Sequence of chain 1.B:
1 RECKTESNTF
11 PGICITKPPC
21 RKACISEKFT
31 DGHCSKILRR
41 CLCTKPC

Binding-site contacts:
Ligand atom O1 contacts residue ARG40 of chain 1.J at 3.1 Å (salt-bridge).
Ligand atom P5 contacts residue LYS36 of chain 1.J at 3.6 Å.
Ligand atom O1 contacts residue SER35 of chain 1.J at 3.4 Å.
Ligand atom C8A contacts residue PIO1 of chain 1.S at 3.7 Å.
Ligand atom O12 contacts residue SER35 of chain 1.J at 2.7 Å (h-bond).
Ligand atom O53 contacts residue LYS4 of chain 1.J at 2.8 Å (salt-bridge).
Ligand atom O1A contacts residue PIO1 of chain 1.S at 3.5 Å.
Ligand atom O41 contacts residue LYS4 of chain 1.J at 2.7 Å (salt-bridge).
Ligand atom O12 contacts residue ARG40 of chain 1.J at 3.4 Å (salt-bridge).
Ligand atom C3C contacts residue PIO1 of chain 1.S at 3.2 Å.
Ligand atom C1A contacts residue PIO1 of chain 1.S at 3.8 Å.
Ligand atom O51 contacts residue LYS36 of chain 1.J at 3.2 Å (salt-bridge).
Ligand atom C3A contacts residue PIO1 of chain 1.S at 3.6 Å.
Ligand atom O2 contacts residue ARG40 of chain 1.J at 3.4 Å (salt-bridge).
Ligand atom P5 contacts residue LYS4 of chain 1.J at 3.6 Å.
Ligand atom O6 contacts residue LYS36 of chain 1.J at 3.1 Å (salt-bridge).
Ligand atom P1 contacts residue ILE37 of chain 1.J at 3.6 Å.
Ligand atom C6A contacts residue ILE37 of chain 1.B at 3.5 Å (hydrophobic).
Ligand atom O52 contacts residue LYS36 of chain 1.J at 2.9 Å (salt-bridge).
Ligand atom O43 contacts residue ARG40 of chain 1.B at 2.8 Å (salt-bridge).
Ligand atom O5 contacts residue LYS4 of chain 1.J at 3.1 Å (salt-bridge).
Ligand atom O2 contacts residue PIO1 of chain 1.S at 2.7 Å (h-bond).
Ligand atom O12 contacts residue LEU38 of chain 1.J at 2.9 Å (h-bond).
Ligand atom C7A contacts residue PIO1 of chain 1.S at 3.5 Å.
Ligand atom O3 contacts residue PIO1 of chain 1.S at 2.5 Å (h-bond).
Ligand atom O3C contacts residue LEU38 of chain 1.J at 3.6 Å.
Ligand atom C2C contacts residue PIO1 of chain 1.S at 3.5 Å.
Ligand atom O51 contacts residue HIS33 of chain 1.J at 2.9 Å (h-bond).
Ligand atom P1 contacts residue LYS36 of chain 1.J at 3.8 Å.
Ligand atom O53 contacts residue HIS33 of chain 1.J at 2.9 Å (h-bond).
Ligand atom O12 contacts residue ILE37 of chain 1.J at 3.4 Å (h-bond).
Ligand atom C5A contacts residue PIO1 of chain 1.S at 3.2 Å.
Ligand atom C5A contacts residue ILE37 of chain 1.B at 3.5 Å (hydrophobic).
Ligand atom O11 contacts residue LYS36 of chain 1.J at 3.3 Å (salt-bridge).
Ligand atom C2A contacts residue PIO1 of chain 1.S at 3.3 Å.
Ligand atom P5 contacts residue HIS33 of chain 1.J at 3.4 Å.
Ligand atom O6 contacts residue SER35 of chain 1.J at 3.4 Å.
Ligand atom C2 contacts residue PIO1 of chain 1.S at 3.3 Å.
Ligand atom P1 contacts residue ARG40 of chain 1.J at 3.8 Å.
Ligand atom O11 contacts residue ILE37 of chain 1.J at 2.8 Å (h-bond).

Sequence of chain 1.J:
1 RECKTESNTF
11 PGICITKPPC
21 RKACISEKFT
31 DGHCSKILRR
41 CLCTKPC

The small molecule below binds the protein below.
Small molecule (SMILES): CCCCCCCC(=O)OC[C@H](COP(=O)(O)O[C@@H]1[C@H](O)[C@H](O)[C@@H](OP(=O)(O)O)[C@H](OP(=O)(O)O)[C@H]1O)OC(=O)CCCCCCC